Binding-site contacts:
Ligand atom N contacts residue LEU179 of chain 2.A at 3.5 Å.
Ligand atom C contacts residue LYS54 of chain 2.A at 3.4 Å.
Ligand atom O contacts residue LEU179 of chain 2.A at 3.5 Å.
Ligand atom O contacts residue LYS54 of chain 2.A at 3.4 Å.
Ligand atom O3P contacts residue ARG134 of chain 2.A at 2.9 Å (salt-bridge).
Ligand atom CB contacts residue ASN231 of chain 2.A at 3.7 Å.
Ligand atom CA contacts residue LEU179 of chain 2.A at 3.7 Å (hydrophobic).
Ligand atom N contacts residue GLU187 of chain 2.A at 3.9 Å.
Ligand atom CA contacts residue ASN231 of chain 2.A at 3.4 Å.
Ligand atom C contacts residue LEU234 of chain 2.A at 4.2 Å (hydrophobic).
Ligand atom P contacts residue ARG61 of chain 2.A at 3.7 Å.
Ligand atom P contacts residue TYR135 of chain 2.A at 4.0 Å.
Ligand atom O contacts residue LEU234 of chain 2.A at 4.0 Å.
Ligand atom P contacts residue ARG134 of chain 2.A at 3.8 Å.
Ligand atom C contacts residue LEU179 of chain 2.A at 3.6 Å (hydrophobic).
Ligand atom O2P contacts residue ASN180 of chain 2.A at 3.9 Å.
Ligand atom O2P contacts residue TYR135 of chain 2.A at 2.8 Å (h-bond).
Ligand atom C contacts residue ASN180 of chain 2.A at 3.7 Å.
Ligand atom C contacts residue VAL183 of chain 2.A at 4.2 Å (hydrophobic).
Ligand atom OG contacts residue ASN231 of chain 2.A at 3.9 Å.
Ligand atom CA contacts residue LEU234 of chain 2.A at 3.9 Å (hydrophobic).
Ligand atom CB contacts residue TRP235 of chain 2.A at 3.7 Å (hydrophobic).
Ligand atom O contacts residue FSC1 of chain 2.C at 3.4 Å (h-bond).
Ligand atom N contacts residue LEU234 of chain 2.A at 4.1 Å.
Ligand atom CB contacts residue LEU227 of chain 2.A at 4.2 Å (hydrophobic).
Ligand atom O2P contacts residue ARG61 of chain 2.A at 4.2 Å.
Ligand atom O3P contacts residue ARG61 of chain 2.A at 3.1 Å (salt-bridge).
Ligand atom CA contacts residue ASN180 of chain 2.A at 3.4 Å.
Ligand atom CB contacts residue ASN231 of chain 2.A at 3.4 Å.
Ligand atom N contacts residue ASN231 of chain 2.A at 2.8 Å (h-bond).
Ligand atom CB contacts residue LEU179 of chain 2.A at 4.1 Å (hydrophobic).
Ligand atom CB contacts residue ASN180 of chain 2.A at 3.2 Å.
Ligand atom O2P contacts residue ARG134 of chain 2.A at 3.0 Å (salt-bridge).
Ligand atom O1P contacts residue ARG61 of chain 2.A at 3.0 Å (salt-bridge).
Ligand atom CA contacts residue ASN231 of chain 2.A at 3.7 Å.
Ligand atom C contacts residue ASN231 of chain 2.A at 3.8 Å.
Ligand atom O contacts residue VAL183 of chain 2.A at 3.4 Å.
Ligand atom O contacts residue ASN231 of chain 2.A at 2.9 Å (h-bond).
Ligand atom C contacts residue ASN231 of chain 2.A at 3.6 Å.
Ligand atom N contacts residue ASN180 of chain 2.A at 3.1 Å (h-bond).

The small molecule below binds the protein below.
Small molecule (SMILES): C[C@H](NC=O)C(=O)N[C@@H](CO)C(=O)N[C@@H](COP(=O)(O)O)C(=O)N[C@@H](C)C=O

Sequence of chain 2.A:
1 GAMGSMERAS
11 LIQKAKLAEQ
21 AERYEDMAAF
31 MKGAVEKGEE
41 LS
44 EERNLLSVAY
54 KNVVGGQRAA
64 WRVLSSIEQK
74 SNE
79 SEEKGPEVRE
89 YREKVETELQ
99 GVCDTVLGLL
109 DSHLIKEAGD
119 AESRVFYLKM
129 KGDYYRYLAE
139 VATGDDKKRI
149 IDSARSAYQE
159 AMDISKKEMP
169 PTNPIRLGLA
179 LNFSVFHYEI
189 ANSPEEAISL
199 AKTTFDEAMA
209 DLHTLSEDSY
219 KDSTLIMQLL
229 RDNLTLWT